Sequence of chain 1.B:
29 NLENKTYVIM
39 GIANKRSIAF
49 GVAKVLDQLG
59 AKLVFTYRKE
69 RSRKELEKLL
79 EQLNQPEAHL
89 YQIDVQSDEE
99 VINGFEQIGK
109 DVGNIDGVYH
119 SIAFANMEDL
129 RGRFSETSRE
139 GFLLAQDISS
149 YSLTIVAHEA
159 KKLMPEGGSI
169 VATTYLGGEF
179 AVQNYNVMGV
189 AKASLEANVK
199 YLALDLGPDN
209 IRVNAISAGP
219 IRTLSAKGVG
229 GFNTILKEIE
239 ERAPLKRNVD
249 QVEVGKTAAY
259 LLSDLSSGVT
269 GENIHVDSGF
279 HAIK

A small-molecule ligand and the protein it binds are described below.
Small molecule (SMILES): N[C@@H](CCC(=O)O)C(=O)O

Binding-site contacts:
Ligand atom C contacts residue GLY228 of chain 1.B at 4.2 Å.
Ligand atom OXT contacts residue GLY228 of chain 1.B at 3.5 Å.
Ligand atom CA contacts residue GLY229 of chain 1.B at 4.5 Å.
Ligand atom O contacts residue GLY228 of chain 1.B at 4.3 Å.
Ligand atom OE1 contacts residue PHE230 of chain 1.B at 3.9 Å.
Ligand atom OE2 contacts residue ASN231 of chain 1.B at 3.0 Å (h-bond).
Ligand atom C contacts residue ARG129 of chain 1.B at 3.7 Å.
Ligand atom O contacts residue ARG129 of chain 1.B at 3.1 Å (salt-bridge).
Ligand atom CD contacts residue ASN231 of chain 1.B at 3.5 Å.
Ligand atom OE1 contacts residue ASN231 of chain 1.B at 3.4 Å.
Ligand atom OE2 contacts residue PHE230 of chain 1.B at 4.2 Å.
Ligand atom OE1 contacts residue GLY229 of chain 1.B at 3.7 Å.
Ligand atom O contacts residue GLY229 of chain 1.B at 4.4 Å.
Ligand atom OXT contacts residue GLY229 of chain 1.B at 3.5 Å (h-bond).
Ligand atom CG contacts residue PHE230 of chain 1.B at 4.5 Å (hydrophobic).
Ligand atom CD contacts residue PHE230 of chain 1.B at 4.0 Å (hydrophobic).
Ligand atom CG contacts residue GLY229 of chain 1.B at 4.0 Å.
Ligand atom C contacts residue GLY229 of chain 1.B at 3.9 Å.
Ligand atom OXT contacts residue ARG129 of chain 1.B at 3.2 Å (salt-bridge).
Ligand atom OE1 contacts residue THR232 of chain 1.B at 4.2 Å.
Ligand atom N contacts residue GLY229 of chain 1.B at 4.1 Å.
Ligand atom CD contacts residue GLY229 of chain 1.B at 4.1 Å.